Sequence of chain 1.C:
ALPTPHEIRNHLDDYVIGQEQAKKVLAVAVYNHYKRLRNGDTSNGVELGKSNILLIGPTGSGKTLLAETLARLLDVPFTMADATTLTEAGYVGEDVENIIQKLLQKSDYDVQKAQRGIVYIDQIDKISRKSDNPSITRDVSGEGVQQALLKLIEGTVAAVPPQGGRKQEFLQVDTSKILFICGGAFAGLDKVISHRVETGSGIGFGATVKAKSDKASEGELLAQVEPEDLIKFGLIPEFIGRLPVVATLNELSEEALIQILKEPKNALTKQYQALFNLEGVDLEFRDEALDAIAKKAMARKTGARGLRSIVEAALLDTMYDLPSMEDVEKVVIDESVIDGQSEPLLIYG

Sequence of chain 1.B:
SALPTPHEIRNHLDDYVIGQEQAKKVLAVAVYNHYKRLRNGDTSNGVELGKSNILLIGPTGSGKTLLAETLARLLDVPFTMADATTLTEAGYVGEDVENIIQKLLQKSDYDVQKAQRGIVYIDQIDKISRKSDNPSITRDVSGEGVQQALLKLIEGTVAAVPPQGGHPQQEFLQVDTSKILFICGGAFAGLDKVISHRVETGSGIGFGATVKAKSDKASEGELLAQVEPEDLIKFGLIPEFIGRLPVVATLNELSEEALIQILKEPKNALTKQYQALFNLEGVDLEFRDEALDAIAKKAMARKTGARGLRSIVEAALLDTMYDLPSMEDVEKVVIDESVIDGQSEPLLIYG

Binding-site contacts:
Ligand atom N1 contacts residue ILE264 of chain 1.B at 3.5 Å.
Ligand atom PB contacts residue ARG309 of chain 1.B at 3.4 Å.
Ligand atom N7 contacts residue GLY61 of chain 1.B at 3.3 Å (h-bond).
Ligand atom O2A contacts residue LYS64 of chain 1.B at 3.0 Å (salt-bridge).
Ligand atom O3A contacts residue SER62 of chain 1.B at 3.5 Å (h-bond).
Ligand atom O3B contacts residue GLY61 of chain 1.B at 3.1 Å (h-bond).
Ligand atom O2A contacts residue GLY63 of chain 1.B at 3.1 Å.
Ligand atom O2G contacts residue LYS64 of chain 1.B at 3.4 Å.
Ligand atom O5' contacts residue ARG309 of chain 1.B at 3.6 Å (salt-bridge).
Ligand atom PA contacts residue ARG309 of chain 1.B at 3.2 Å.
Ligand atom O3A contacts residue LYS64 of chain 1.B at 3.5 Å (salt-bridge).
Ligand atom PB contacts residue LYS64 of chain 1.B at 3.5 Å.
Ligand atom O3A contacts residue GLY61 of chain 1.B at 3.3 Å.
Ligand atom N7 contacts residue SER62 of chain 1.B at 3.0 Å (h-bond).
Ligand atom PG contacts residue ARG309 of chain 1.B at 3.5 Å.
Ligand atom O1B contacts residue SER62 of chain 1.B at 3.0 Å (h-bond).
Ligand atom C8 contacts residue GLY63 of chain 1.B at 3.6 Å.
Ligand atom N6 contacts residue SER62 of chain 1.B at 3.5 Å (h-bond).
Ligand atom PG contacts residue ARG246 of chain 1.C at 3.3 Å.
Ligand atom O2B contacts residue THR65 of chain 1.B at 2.6 Å (h-bond).
Ligand atom C8 contacts residue GLY61 of chain 1.B at 3.1 Å.
Ligand atom N6 contacts residue ILE18 of chain 1.B at 3.2 Å (h-bond).
Ligand atom O1A contacts residue ARG309 of chain 1.B at 2.6 Å (salt-bridge).
Ligand atom O2B contacts residue LYS64 of chain 1.B at 3.4 Å.
Ligand atom O3A contacts residue ARG309 of chain 1.B at 3.1 Å (salt-bridge).
Ligand atom O3G contacts residue ARG309 of chain 1.B at 3.4 Å (salt-bridge).
Ligand atom O3B contacts residue ARG309 of chain 1.B at 2.7 Å (salt-bridge).
Ligand atom S1G contacts residue ARG246 of chain 1.C at 3.2 Å (salt-bridge).
Ligand atom C5' contacts residue ARG309 of chain 1.B at 3.5 Å.
Ligand atom O1A contacts residue THR65 of chain 1.B at 3.1 Å (h-bond).
Ligand atom N3 contacts residue ILE264 of chain 1.B at 3.6 Å.
Ligand atom C2 contacts residue ILE264 of chain 1.B at 3.3 Å (hydrophobic).
Ligand atom O3A contacts residue GLY63 of chain 1.B at 3.1 Å (h-bond).
Ligand atom O3G contacts residue THR65 of chain 1.B at 3.4 Å (h-bond).
Ligand atom O3G contacts residue ARG246 of chain 1.C at 2.5 Å (salt-bridge).
Ligand atom N7 contacts residue GLY63 of chain 1.B at 3.1 Å.
Ligand atom O1B contacts residue LYS64 of chain 1.B at 3.1 Å (salt-bridge).
Ligand atom O2A contacts residue LEU66 of chain 1.B at 2.6 Å (h-bond).
Ligand atom O2A contacts residue THR65 of chain 1.B at 2.5 Å (h-bond).
Ligand atom O1B contacts residue GLY63 of chain 1.B at 3.3 Å (h-bond).

The small molecule below binds the protein below.
Small molecule (SMILES): Nc1ncnc2c1ncn2[C@@H]1O[C@H](COP(=O)(O)OP(=O)(O)OP(O)(O)=S)[C@@H](O)[C@H]1O